Binding-site contacts:
Ligand atom CM4 contacts residue PHE179 of chain 7.A at 3.5 Å (hydrophobic).
Ligand atom F2 contacts residue TYR142 of chain 7.A at 2.8 Å.
Ligand atom N3A contacts residue TYR144 of chain 7.A at 3.5 Å.
Ligand atom CM2 contacts residue ILE77 of chain 7.A at 3.1 Å (hydrophobic).
Ligand atom O1 contacts residue MET214 of chain 7.A at 3.5 Å (h-bond).
Ligand atom C6B contacts residue ILE98 of chain 7.A at 3.7 Å (hydrophobic).
Ligand atom C1B contacts residue ILE98 of chain 7.A at 3.4 Å (hydrophobic).
Ligand atom O1A contacts residue PHE179 of chain 7.A at 3.3 Å.
Ligand atom F1 contacts residue ALA166 of chain 7.A at 3.6 Å.
Ligand atom F2 contacts residue MET143 of chain 7.A at 3.3 Å.
Ligand atom C4B contacts residue ILE98 of chain 7.A at 3.8 Å (hydrophobic).
Ligand atom CM6 contacts residue LEU181 of chain 7.A at 3.5 Å (hydrophobic).
Ligand atom C3A contacts residue PHE179 of chain 7.A at 3.1 Å (hydrophobic).
Ligand atom N2 contacts residue MET214 of chain 7.A at 3.8 Å.
Ligand atom N1A contacts residue LEU217 of chain 7.A at 3.3 Å.
Ligand atom F1 contacts residue PHE179 of chain 7.A at 3.8 Å.
Ligand atom C2B contacts residue ILE98 of chain 7.A at 3.7 Å (hydrophobic).
Ligand atom C4 contacts residue LEU100 of chain 7.A at 3.7 Å (hydrophobic).
Ligand atom F1 contacts residue TYR144 of chain 7.A at 3.3 Å.
Ligand atom C5B contacts residue LEU181 of chain 7.A at 3.5 Å (hydrophobic).
Ligand atom C5B contacts residue ILE98 of chain 7.A at 3.5 Å (hydrophobic).
Ligand atom O1A contacts residue LEU217 of chain 7.A at 3.0 Å.
Ligand atom F3 contacts residue VAL168 of chain 7.A at 3.0 Å.
Ligand atom F3 contacts residue TYR142 of chain 7.A at 3.8 Å.
Ligand atom F2 contacts residue ALA166 of chain 7.A at 3.5 Å.
Ligand atom CM3 contacts residue ASN212 of chain 7.A at 3.5 Å.
Ligand atom N1A contacts residue PHE179 of chain 7.A at 3.6 Å.
Ligand atom N3A contacts residue PHE179 of chain 7.A at 3.4 Å.
Ligand atom O1B contacts residue ILE98 of chain 7.A at 3.3 Å.
Ligand atom F2 contacts residue TYR144 of chain 7.A at 3.0 Å.
Ligand atom C2A contacts residue PHE179 of chain 7.A at 3.6 Å (hydrophobic).
Ligand atom O1A contacts residue MET124 of chain 7.A at 3.2 Å.
Ligand atom CM2 contacts residue ILE122 of chain 7.A at 3.8 Å (hydrophobic).
Ligand atom CM6 contacts residue LEU184 of chain 7.A at 3.4 Å (hydrophobic).
Ligand atom F3 contacts residue PHE179 of chain 7.A at 3.0 Å.
Ligand atom C6B contacts residue LEU181 of chain 7.A at 3.3 Å (hydrophobic).
Ligand atom N1A contacts residue MET124 of chain 7.A at 3.5 Å.
Ligand atom C3A contacts residue LEU217 of chain 7.A at 3.6 Å (hydrophobic).
Ligand atom CM4 contacts residue TYR144 of chain 7.A at 3.8 Å (hydrophobic).
Ligand atom C4 contacts residue TYR190 of chain 7.A at 3.6 Å (hydrophobic).

This protein binds this small molecule.
Small molecule (SMILES): Cc1cc(CCCOc2c(C)cc(-c3noc(C(F)(F)F)n3)cc2C)on1

Sequence of chain 7.A:
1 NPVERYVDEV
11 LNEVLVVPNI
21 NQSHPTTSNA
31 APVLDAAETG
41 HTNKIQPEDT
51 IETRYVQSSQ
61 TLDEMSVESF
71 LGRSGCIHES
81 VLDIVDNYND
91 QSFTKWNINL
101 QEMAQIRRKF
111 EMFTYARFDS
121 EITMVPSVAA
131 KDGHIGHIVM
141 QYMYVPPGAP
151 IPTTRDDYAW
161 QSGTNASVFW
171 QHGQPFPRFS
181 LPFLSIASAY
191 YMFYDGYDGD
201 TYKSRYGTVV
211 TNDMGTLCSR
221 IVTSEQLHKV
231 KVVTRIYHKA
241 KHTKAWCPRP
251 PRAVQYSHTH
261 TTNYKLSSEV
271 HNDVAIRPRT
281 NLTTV